Binding-site contacts:
Ligand atom C1 contacts residue GLN580 of chain 1.B at 3.7 Å.
Ligand atom C3 contacts residue ASN331 of chain 1.B at 3.8 Å.
Ligand atom C2 contacts residue ASN331 of chain 1.B at 2.4 Å.
Ligand atom C7 contacts residue ASN331 of chain 1.B at 3.5 Å.
Ligand atom N2 contacts residue ASN331 of chain 1.B at 2.9 Å (h-bond).
Ligand atom C3 contacts residue GLN580 of chain 1.B at 3.9 Å.
Ligand atom O5 contacts residue GLN580 of chain 1.B at 4.2 Å.
Ligand atom O7 contacts residue PRO579 of chain 1.B at 3.5 Å (h-bond).
Ligand atom C4 contacts residue GLN580 of chain 1.B at 4.3 Å.
Ligand atom C7 contacts residue GLN580 of chain 1.B at 4.0 Å.
Ligand atom C5 contacts residue GLN580 of chain 1.B at 3.8 Å.
Ligand atom O5 contacts residue ASN331 of chain 1.B at 2.4 Å (h-bond).
Ligand atom C4 contacts residue ASN331 of chain 1.B at 4.2 Å.
Ligand atom O7 contacts residue GLN580 of chain 1.B at 2.9 Å (h-bond).
Ligand atom O4 contacts residue GLN580 of chain 1.B at 4.4 Å.
Ligand atom C5 contacts residue ASN331 of chain 1.B at 3.6 Å.
Ligand atom C8 contacts residue LEU582 of chain 1.B at 4.2 Å (hydrophobic).
Ligand atom O7 contacts residue LEU582 of chain 1.B at 3.4 Å.
Ligand atom O7 contacts residue ASN331 of chain 1.B at 3.8 Å.
Ligand atom C1 contacts residue ASN331 of chain 1.B at 1.4 Å.
Ligand atom C7 contacts residue LEU582 of chain 1.B at 4.0 Å (hydrophobic).
Ligand atom C2 contacts residue GLN580 of chain 1.B at 4.2 Å.

A small-molecule ligand and the protein it binds are described below.
Small molecule (SMILES): CC(=O)N[C@@H]1[C@@H](O)[C@H](O)[C@@H](CO)O[C@H]1O

Sequence of chain 1.B:
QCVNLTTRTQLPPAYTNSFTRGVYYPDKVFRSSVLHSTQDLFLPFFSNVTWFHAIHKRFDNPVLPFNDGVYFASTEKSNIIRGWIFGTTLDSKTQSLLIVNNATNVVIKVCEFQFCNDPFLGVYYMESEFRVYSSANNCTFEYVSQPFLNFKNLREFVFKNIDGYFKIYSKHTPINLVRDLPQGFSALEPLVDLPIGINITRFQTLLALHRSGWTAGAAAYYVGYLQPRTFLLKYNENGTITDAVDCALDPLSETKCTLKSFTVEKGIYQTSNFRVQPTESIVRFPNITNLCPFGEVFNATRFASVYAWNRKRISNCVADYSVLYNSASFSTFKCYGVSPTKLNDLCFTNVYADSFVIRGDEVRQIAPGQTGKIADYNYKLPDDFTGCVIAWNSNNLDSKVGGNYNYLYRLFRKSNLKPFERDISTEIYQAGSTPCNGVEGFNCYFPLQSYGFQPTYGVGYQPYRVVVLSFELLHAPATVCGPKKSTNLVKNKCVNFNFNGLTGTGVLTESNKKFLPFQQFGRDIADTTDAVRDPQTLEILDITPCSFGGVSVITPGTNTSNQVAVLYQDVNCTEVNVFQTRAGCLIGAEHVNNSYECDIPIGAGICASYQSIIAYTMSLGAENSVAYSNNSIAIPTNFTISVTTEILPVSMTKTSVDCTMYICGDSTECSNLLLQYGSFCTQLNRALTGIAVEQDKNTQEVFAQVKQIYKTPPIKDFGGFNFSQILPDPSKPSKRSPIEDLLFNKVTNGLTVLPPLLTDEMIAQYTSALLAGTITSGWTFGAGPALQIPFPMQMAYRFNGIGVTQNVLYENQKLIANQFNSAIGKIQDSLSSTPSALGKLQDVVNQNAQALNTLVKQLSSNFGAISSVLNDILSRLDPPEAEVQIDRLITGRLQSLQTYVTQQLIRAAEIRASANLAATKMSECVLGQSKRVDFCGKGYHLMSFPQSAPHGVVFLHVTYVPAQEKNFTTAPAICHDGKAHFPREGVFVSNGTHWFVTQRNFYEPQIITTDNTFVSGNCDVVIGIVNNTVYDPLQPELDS